Sequence of chain 2.A:
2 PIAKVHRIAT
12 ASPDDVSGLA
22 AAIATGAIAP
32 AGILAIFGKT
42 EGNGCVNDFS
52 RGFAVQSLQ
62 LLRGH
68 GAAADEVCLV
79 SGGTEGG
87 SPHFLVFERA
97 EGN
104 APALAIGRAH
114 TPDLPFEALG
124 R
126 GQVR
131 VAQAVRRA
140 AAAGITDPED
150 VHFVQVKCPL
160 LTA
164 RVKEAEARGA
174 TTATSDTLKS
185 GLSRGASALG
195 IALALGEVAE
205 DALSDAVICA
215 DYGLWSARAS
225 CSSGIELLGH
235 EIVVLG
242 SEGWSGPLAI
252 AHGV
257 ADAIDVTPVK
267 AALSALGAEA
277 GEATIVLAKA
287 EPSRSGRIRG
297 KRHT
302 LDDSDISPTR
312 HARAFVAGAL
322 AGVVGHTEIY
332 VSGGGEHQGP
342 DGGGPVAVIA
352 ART

A small-molecule ligand and the protein it binds are described below.
Small molecule (SMILES): O=C1CC(=O)NC(=O)N1

Sequence of chain 1.B:
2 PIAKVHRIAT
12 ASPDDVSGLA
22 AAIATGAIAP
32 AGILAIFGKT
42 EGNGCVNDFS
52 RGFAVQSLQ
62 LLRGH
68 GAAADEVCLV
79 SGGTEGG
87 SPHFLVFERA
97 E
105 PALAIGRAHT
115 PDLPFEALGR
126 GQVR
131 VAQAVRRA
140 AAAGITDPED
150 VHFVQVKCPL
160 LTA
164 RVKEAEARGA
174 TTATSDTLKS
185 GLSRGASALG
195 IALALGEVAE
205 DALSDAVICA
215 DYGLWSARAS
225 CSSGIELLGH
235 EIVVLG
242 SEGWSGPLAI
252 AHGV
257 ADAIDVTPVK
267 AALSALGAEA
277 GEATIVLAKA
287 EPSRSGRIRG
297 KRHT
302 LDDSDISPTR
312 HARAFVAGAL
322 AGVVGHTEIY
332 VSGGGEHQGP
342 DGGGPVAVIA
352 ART

Binding-site contacts:
Ligand atom N3 contacts residue LYS182 of chain 1.B at 4.0 Å.
Ligand atom O4 contacts residue THR177 of chain 2.A at 4.0 Å.
Ligand atom O2 contacts residue ASP179 of chain 2.A at 4.4 Å.
Ligand atom N1 contacts residue THR177 of chain 2.A at 3.8 Å.
Ligand atom O8 contacts residue SO41 of chain 1.N at 3.7 Å.
Ligand atom N3 contacts residue THR177 of chain 2.A at 4.1 Å.
Ligand atom N3 contacts residue SER178 of chain 2.A at 4.4 Å.
Ligand atom C5 contacts residue THR177 of chain 2.A at 3.1 Å.
Ligand atom O8 contacts residue THR177 of chain 2.A at 3.6 Å.
Ligand atom N1 contacts residue SO41 of chain 1.N at 3.7 Å.
Ligand atom C2 contacts residue ASP179 of chain 2.A at 4.5 Å.
Ligand atom C2 contacts residue LYS182 of chain 1.B at 3.8 Å.
Ligand atom C6 contacts residue SO41 of chain 1.N at 4.2 Å.
Ligand atom C6 contacts residue THR177 of chain 2.A at 3.3 Å.
Ligand atom C6 contacts residue LYS182 of chain 2.A at 4.5 Å.
Ligand atom O2 contacts residue LYS182 of chain 1.B at 3.0 Å.
Ligand atom O8 contacts residue ALA176 of chain 2.A at 4.3 Å.
Ligand atom C2 contacts residue THR177 of chain 2.A at 4.2 Å.
Ligand atom C4 contacts residue SER178 of chain 2.A at 3.8 Å.
Ligand atom C4 contacts residue THR177 of chain 2.A at 3.6 Å.
Ligand atom C5 contacts residue SER178 of chain 2.A at 4.2 Å.
Ligand atom C5 contacts residue ALA176 of chain 2.A at 3.7 Å (hydrophobic).
Ligand atom O8 contacts residue LYS182 of chain 2.A at 3.7 Å.
Ligand atom O4 contacts residue SER178 of chain 2.A at 3.5 Å (h-bond).